A small-molecule ligand and the protein it binds are described below.
Small molecule (SMILES): O=C(c1ccco1)N1CCN(C(=O)C2CC2)CC1

Sequence of chain 1.A:
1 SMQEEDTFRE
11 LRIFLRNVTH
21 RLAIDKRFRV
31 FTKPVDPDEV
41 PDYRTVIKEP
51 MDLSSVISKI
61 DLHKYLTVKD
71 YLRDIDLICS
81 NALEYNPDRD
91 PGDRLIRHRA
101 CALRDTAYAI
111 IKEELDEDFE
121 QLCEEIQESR

Binding-site contacts:
Ligand atom C05 contacts residue GLU120 of chain 1.A at 4.3 Å.
Ligand atom C10 contacts residue LYS69 of chain 1.A at 4.3 Å.
Ligand atom C05 contacts residue ASP116 of chain 1.A at 4.3 Å.
Ligand atom O15 contacts residue TYR108 of chain 1.A at 3.9 Å.
Ligand atom O07 contacts residue LYS69 of chain 1.A at 3.0 Å (salt-bridge).
Ligand atom C13 contacts residue ILE111 of chain 1.A at 4.3 Å (hydrophobic).
Ligand atom C09 contacts residue LEU72 of chain 1.A at 3.8 Å (hydrophobic).
Ligand atom C02 contacts residue ILE111 of chain 1.A at 3.3 Å (hydrophobic).
Ligand atom C09 contacts residue LYS69 of chain 1.A at 4.0 Å.
Ligand atom C03 contacts residue ILE111 of chain 1.A at 4.4 Å (hydrophobic).
Ligand atom N11 contacts residue TYR108 of chain 1.A at 4.0 Å.
Ligand atom C06 contacts residue LEU115 of chain 1.A at 4.3 Å (hydrophobic).
Ligand atom C06 contacts residue GLU120 of chain 1.A at 4.3 Å.
Ligand atom C18 contacts residue TYR108 of chain 1.A at 3.5 Å (hydrophobic).
Ligand atom C01 contacts residue ILE111 of chain 1.A at 3.8 Å (hydrophobic).
Ligand atom O07 contacts residue GLU124 of chain 1.A at 4.2 Å.
Ligand atom C01 contacts residue LEU115 of chain 1.A at 2.8 Å (hydrophobic).
Ligand atom O07 contacts residue GLU120 of chain 1.A at 3.6 Å.
Ligand atom C03 contacts residue LEU115 of chain 1.A at 3.4 Å (hydrophobic).
Ligand atom O04 contacts residue GLU117 of chain 1.A at 4.1 Å.
Ligand atom C05 contacts residue GLU117 of chain 1.A at 3.6 Å.
Ligand atom O04 contacts residue GLU120 of chain 1.A at 3.8 Å.
Ligand atom C13 contacts residue LEU72 of chain 1.A at 4.2 Å (hydrophobic).
Ligand atom C06 contacts residue LYS69 of chain 1.A at 4.1 Å.
Ligand atom C05 contacts residue LEU115 of chain 1.A at 3.2 Å (hydrophobic).
Ligand atom C14 contacts residue TYR108 of chain 1.A at 3.7 Å (hydrophobic).
Ligand atom C03 contacts residue GLU120 of chain 1.A at 4.3 Å.
Ligand atom O04 contacts residue LEU115 of chain 1.A at 3.6 Å.
Ligand atom N08 contacts residue LEU72 of chain 1.A at 4.1 Å.
Ligand atom C02 contacts residue LEU115 of chain 1.A at 3.0 Å (hydrophobic).
Ligand atom C16 contacts residue TYR108 of chain 1.A at 4.0 Å (hydrophobic).